Sequence of chain 1.A:
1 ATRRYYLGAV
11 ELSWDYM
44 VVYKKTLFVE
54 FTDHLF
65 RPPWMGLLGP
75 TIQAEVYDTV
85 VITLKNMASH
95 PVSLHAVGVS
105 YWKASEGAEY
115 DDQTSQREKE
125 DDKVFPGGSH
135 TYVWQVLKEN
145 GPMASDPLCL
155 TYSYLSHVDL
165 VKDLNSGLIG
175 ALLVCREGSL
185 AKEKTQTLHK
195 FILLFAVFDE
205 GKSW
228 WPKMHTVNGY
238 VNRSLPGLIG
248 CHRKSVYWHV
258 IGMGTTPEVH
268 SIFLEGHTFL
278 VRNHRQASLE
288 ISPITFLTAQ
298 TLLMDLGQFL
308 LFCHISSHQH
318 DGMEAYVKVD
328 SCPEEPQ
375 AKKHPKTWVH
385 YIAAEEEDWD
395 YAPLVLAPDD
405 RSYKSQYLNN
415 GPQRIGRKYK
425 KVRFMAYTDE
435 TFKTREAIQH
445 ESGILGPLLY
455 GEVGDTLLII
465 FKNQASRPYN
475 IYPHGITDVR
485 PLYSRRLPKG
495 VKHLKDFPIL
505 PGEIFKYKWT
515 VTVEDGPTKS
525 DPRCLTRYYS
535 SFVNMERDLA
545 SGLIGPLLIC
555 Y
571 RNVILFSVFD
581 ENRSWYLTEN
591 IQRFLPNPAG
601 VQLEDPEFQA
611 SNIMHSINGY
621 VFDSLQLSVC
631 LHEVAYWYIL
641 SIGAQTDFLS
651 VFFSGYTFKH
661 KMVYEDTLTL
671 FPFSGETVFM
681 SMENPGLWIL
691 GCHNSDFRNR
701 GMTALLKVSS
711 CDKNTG

A small-molecule ligand and the protein it binds are described below.
Small molecule (SMILES): CC(=O)N[C@H]1[C@H](O[C@H]2[C@H](O)[C@@H](NC(C)=O)CO[C@@H]2CO)O[C@H](CO)[C@@H](O[C@@H]2O[C@H](CO[C@H]3O[C@H](CO)[C@@H](O)[C@H](O)[C@@H]3O)[C@@H](O)[C@H](O)[C@@H]2O)[C@@H]1O

Binding-site contacts:
Ligand atom O6 contacts residue HIS317 of chain 1.A at 4.2 Å.
Ligand atom C8 contacts residue ASN239 of chain 1.A at 4.5 Å.
Ligand atom N2 contacts residue ASN239 of chain 1.A at 3.0 Å (h-bond).
Ligand atom O7 contacts residue ASN239 of chain 1.A at 2.7 Å (h-bond).
Ligand atom C6 contacts residue ASN239 of chain 1.A at 4.3 Å.
Ligand atom C2 contacts residue ASN239 of chain 1.A at 2.4 Å.
Ligand atom C4 contacts residue ASN239 of chain 1.A at 4.1 Å.
Ligand atom O6 contacts residue ASN239 of chain 1.A at 3.6 Å (h-bond).
Ligand atom C3 contacts residue ASN239 of chain 1.A at 3.7 Å.
Ligand atom C7 contacts residue ASN239 of chain 1.A at 3.1 Å.
Ligand atom C6 contacts residue HIS317 of chain 1.A at 3.9 Å.
Ligand atom C4 contacts residue HIS317 of chain 1.A at 4.1 Å.
Ligand atom C8 contacts residue HIS317 of chain 1.A at 4.2 Å.
Ligand atom O6 contacts residue GLN316 of chain 1.A at 3.9 Å.
Ligand atom C8 contacts residue VAL238 of chain 1.A at 4.4 Å (hydrophobic).
Ligand atom O4 contacts residue HIS317 of chain 1.A at 3.7 Å.
Ligand atom O5 contacts residue HIS317 of chain 1.A at 4.4 Å.
Ligand atom C8 contacts residue VAL44 of chain 1.A at 3.4 Å (hydrophobic).
Ligand atom C1 contacts residue ASN239 of chain 1.A at 1.4 Å.
Ligand atom C5 contacts residue ASN239 of chain 1.A at 3.5 Å.
Ligand atom O5 contacts residue ASN239 of chain 1.A at 2.2 Å (h-bond).
Ligand atom C5 contacts residue HIS317 of chain 1.A at 3.5 Å.